Sequence of chain 1.B:
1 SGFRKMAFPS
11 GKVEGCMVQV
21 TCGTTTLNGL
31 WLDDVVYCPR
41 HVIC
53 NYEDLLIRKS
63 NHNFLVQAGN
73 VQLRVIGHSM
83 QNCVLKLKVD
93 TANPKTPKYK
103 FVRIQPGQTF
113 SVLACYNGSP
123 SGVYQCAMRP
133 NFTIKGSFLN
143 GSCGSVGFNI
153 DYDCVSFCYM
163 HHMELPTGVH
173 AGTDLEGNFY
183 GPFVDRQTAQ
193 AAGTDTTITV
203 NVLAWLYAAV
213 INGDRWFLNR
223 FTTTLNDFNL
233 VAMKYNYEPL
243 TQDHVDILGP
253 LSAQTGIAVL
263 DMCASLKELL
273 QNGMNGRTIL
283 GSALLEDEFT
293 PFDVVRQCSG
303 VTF

Binding-site contacts:
Ligand atom N1 contacts residue PHE140 of chain 1.A at 3.8 Å.
Ligand atom C6 contacts residue ASN142 of chain 1.A at 3.8 Å.
Ligand atom C4 contacts residue GLU166 of chain 1.A at 3.8 Å.
Ligand atom C5 contacts residue GLU166 of chain 1.A at 3.6 Å.
Ligand atom N contacts residue ASN142 of chain 1.A at 3.9 Å.
Ligand atom C4 contacts residue HIS163 of chain 1.A at 3.0 Å.
Ligand atom C16 contacts residue MET165 of chain 1.A at 3.5 Å (hydrophobic).
Ligand atom C6 contacts residue GLU166 of chain 1.A at 3.7 Å.
Ligand atom C16 contacts residue MET49 of chain 1.A at 3.7 Å (hydrophobic).
Ligand atom C10 contacts residue ASN142 of chain 1.A at 3.4 Å.
Ligand atom C14 contacts residue DMS1 of chain 1.D at 3.6 Å.
Ligand atom C14 contacts residue GLN189 of chain 1.A at 3.3 Å.
Ligand atom O contacts residue GLU166 of chain 1.A at 2.9 Å (salt-bridge).
Ligand atom C9 contacts residue ASN142 of chain 1.A at 3.8 Å.
Ligand atom C7 contacts residue GLU166 of chain 1.A at 3.4 Å.
Ligand atom C7 contacts residue LEU141 of chain 1.A at 3.6 Å (hydrophobic).
Ligand atom CL contacts residue HIS164 of chain 1.A at 3.7 Å.
Ligand atom C17 contacts residue HIS164 of chain 1.A at 3.4 Å.
Ligand atom C7 contacts residue PHE140 of chain 1.A at 3.5 Å (hydrophobic).
Ligand atom C8 contacts residue ASN142 of chain 1.A at 3.7 Å.
Ligand atom C5 contacts residue HIS163 of chain 1.A at 3.6 Å.
Ligand atom C13 contacts residue DMS1 of chain 1.D at 3.7 Å.
Ligand atom C6 contacts residue LEU141 of chain 1.A at 3.6 Å (hydrophobic).
Ligand atom C5 contacts residue LEU141 of chain 1.A at 3.6 Å (hydrophobic).
Ligand atom CL contacts residue HIS41 of chain 1.A at 3.5 Å.
Ligand atom C12 contacts residue GLN189 of chain 1.A at 3.7 Å.
Ligand atom C5 contacts residue PHE140 of chain 1.A at 3.5 Å (hydrophobic).
Ligand atom CL contacts residue MET165 of chain 1.A at 3.6 Å.
Ligand atom C17 contacts residue MET165 of chain 1.A at 3.5 Å (hydrophobic).
Ligand atom C13 contacts residue GLN189 of chain 1.A at 3.2 Å.
Ligand atom O contacts residue MET165 of chain 1.A at 3.6 Å.
Ligand atom C15 contacts residue MET49 of chain 1.A at 3.6 Å (hydrophobic).
Ligand atom N2 contacts residue GLN189 of chain 1.A at 2.6 Å (h-bond).
Ligand atom C4 contacts residue CYS145 of chain 1.A at 3.8 Å (hydrophobic).
Ligand atom C5 contacts residue SER144 of chain 1.A at 3.8 Å.
Ligand atom C15 contacts residue ARG188 of chain 1.A at 3.7 Å.
Ligand atom N1 contacts residue HIS163 of chain 1.A at 2.5 Å (h-bond).
Ligand atom C7 contacts residue ASN142 of chain 1.A at 3.6 Å.
Ligand atom N1 contacts residue SER144 of chain 1.A at 3.5 Å (h-bond).
Ligand atom CL contacts residue ASP187 of chain 1.A at 3.5 Å.

A protein and the small-molecule ligand that binds it are described below.
Small molecule (SMILES): C[C@@]1(C(=O)Nc2cncc3ccccc23)C(=O)Nc2ccc(Cl)cc21

Sequence of chain 1.A:
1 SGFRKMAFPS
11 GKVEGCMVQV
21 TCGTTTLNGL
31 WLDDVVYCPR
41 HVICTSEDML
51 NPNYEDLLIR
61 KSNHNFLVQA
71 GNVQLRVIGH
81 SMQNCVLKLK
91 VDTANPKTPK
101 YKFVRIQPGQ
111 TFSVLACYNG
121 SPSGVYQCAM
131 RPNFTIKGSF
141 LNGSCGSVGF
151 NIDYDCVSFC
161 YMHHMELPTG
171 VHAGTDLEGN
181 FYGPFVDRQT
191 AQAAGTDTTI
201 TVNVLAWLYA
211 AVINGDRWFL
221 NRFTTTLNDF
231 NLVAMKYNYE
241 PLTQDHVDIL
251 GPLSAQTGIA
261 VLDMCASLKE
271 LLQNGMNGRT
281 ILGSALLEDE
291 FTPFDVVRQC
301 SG